This small molecule binds to this protein.
Small molecule (SMILES): NCCOP(=O)(O)O

Sequence of chain 1.P:
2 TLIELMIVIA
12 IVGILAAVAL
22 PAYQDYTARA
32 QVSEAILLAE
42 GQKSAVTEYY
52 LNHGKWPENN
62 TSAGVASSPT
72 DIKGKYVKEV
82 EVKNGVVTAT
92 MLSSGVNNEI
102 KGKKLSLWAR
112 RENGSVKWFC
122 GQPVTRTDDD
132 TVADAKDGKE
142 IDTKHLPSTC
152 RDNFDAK

Binding-site contacts:
Ligand atom O3 contacts residue SER68 of chain 1.P at 1.4 Å.
Ligand atom CA contacts residue SER68 of chain 1.P at 4.5 Å.
Ligand atom O4 contacts residue SER69 of chain 1.P at 4.0 Å.
Ligand atom P contacts residue SER69 of chain 1.P at 4.3 Å.
Ligand atom O3 contacts residue ALA67 of chain 1.P at 4.1 Å.
Ligand atom O2 contacts residue SER68 of chain 1.P at 3.8 Å.
Ligand atom O3 contacts residue SER69 of chain 1.P at 3.2 Å (h-bond).
Ligand atom N contacts residue SER68 of chain 1.P at 3.9 Å.
Ligand atom O1 contacts residue THR62 of chain 1.P at 4.4 Å.
Ligand atom P contacts residue SER68 of chain 1.P at 2.5 Å.
Ligand atom O3 contacts residue THR62 of chain 1.P at 4.3 Å.
Ligand atom O1 contacts residue SER68 of chain 1.P at 2.9 Å.
Ligand atom O4 contacts residue SER68 of chain 1.P at 3.1 Å.